Binding-site contacts:
Ligand atom C2 contacts residue CYS131 of chain 2.B at 3.4 Å (hydrophobic).
Ligand atom C2 contacts residue ASN162 of chain 2.B at 3.7 Å.
Ligand atom C8 contacts residue ILE133 of chain 2.B at 3.8 Å (hydrophobic).
Ligand atom CS contacts residue GLN78 of chain 2.B at 3.6 Å.
Ligand atom C3' contacts residue ASP132 of chain 2.B at 3.6 Å.
Ligand atom C2 contacts residue GLY109 of chain 2.B at 3.8 Å.
Ligand atom N3 contacts residue CYS131 of chain 2.B at 3.8 Å.
Ligand atom N3 contacts residue ILE133 of chain 2.B at 3.2 Å (h-bond).
Ligand atom N9 contacts residue LEU182 of chain 2.B at 3.8 Å.
Ligand atom S5' contacts residue B3P1 of chain 2.G at 3.8 Å.
Ligand atom N7 contacts residue CYS191 of chain 2.B at 3.4 Å (h-bond).
Ligand atom C8 contacts residue CYS191 of chain 2.B at 3.6 Å (hydrophobic).
Ligand atom N3 contacts residue GLY109 of chain 2.B at 3.5 Å.
Ligand atom C2 contacts residue ILE133 of chain 2.B at 3.5 Å (hydrophobic).
Ligand atom C4' contacts residue ASP132 of chain 2.B at 3.8 Å.
Ligand atom C4 contacts residue LEU182 of chain 2.B at 3.4 Å (hydrophobic).
Ligand atom O2' contacts residue ASP134 of chain 2.B at 3.5 Å.
Ligand atom C1' contacts residue ASP132 of chain 2.B at 3.4 Å.
Ligand atom N1 contacts residue ASP163 of chain 2.B at 3.6 Å.
Ligand atom N1 contacts residue ALA164 of chain 2.B at 2.9 Å (h-bond).
Ligand atom S5' contacts residue ALA183 of chain 2.B at 3.6 Å.
Ligand atom C5 contacts residue ILE133 of chain 2.B at 3.7 Å (hydrophobic).
Ligand atom O3' contacts residue ASP132 of chain 2.B at 2.6 Å (salt-bridge).
Ligand atom C5' contacts residue B3P1 of chain 2.G at 3.2 Å.
Ligand atom N6 contacts residue ASP163 of chain 2.B at 3.0 Å (salt-bridge).
Ligand atom N3 contacts residue LEU182 of chain 2.B at 3.6 Å.
Ligand atom O2' contacts residue ASP132 of chain 2.B at 2.7 Å (salt-bridge).
Ligand atom N3 contacts residue ASP132 of chain 2.B at 3.7 Å.
Ligand atom C2' contacts residue GLN57 of chain 2.B at 3.6 Å.
Ligand atom C4 contacts residue ILE133 of chain 2.B at 3.5 Å (hydrophobic).
Ligand atom C5' contacts residue ASP181 of chain 2.B at 3.7 Å.
Ligand atom C2' contacts residue ASP132 of chain 2.B at 3.6 Å.
Ligand atom C5 contacts residue LEU182 of chain 2.B at 3.6 Å (hydrophobic).
Ligand atom N9 contacts residue ILE133 of chain 2.B at 3.6 Å.
Ligand atom O2' contacts residue ILE133 of chain 2.B at 3.7 Å.
Ligand atom CS contacts residue GOL1 of chain 2.I at 3.5 Å.
Ligand atom O3' contacts residue VAL137 of chain 2.B at 3.8 Å.
Ligand atom N6 contacts residue LEU194 of chain 2.B at 3.6 Å.
Ligand atom O2' contacts residue GLN57 of chain 2.B at 3.0 Å (h-bond).
Ligand atom C2 contacts residue ALA164 of chain 2.B at 3.6 Å (hydrophobic).

A small-molecule ligand and the protein it binds are described below.
Small molecule (SMILES): CSC[C@H]1O[C@@H](n2cnc3c(N)ncnc32)[C@H](O)[C@@H]1O

Sequence of chain 2.B:
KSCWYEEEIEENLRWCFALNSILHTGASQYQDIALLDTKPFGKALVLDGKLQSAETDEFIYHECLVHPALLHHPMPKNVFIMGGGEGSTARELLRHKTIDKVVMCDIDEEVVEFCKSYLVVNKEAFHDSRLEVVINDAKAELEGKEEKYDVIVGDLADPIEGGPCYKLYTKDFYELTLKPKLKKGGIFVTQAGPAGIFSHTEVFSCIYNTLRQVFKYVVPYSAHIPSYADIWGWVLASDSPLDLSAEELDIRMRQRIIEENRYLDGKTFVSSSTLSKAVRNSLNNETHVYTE